Sequence of chain 3.A:
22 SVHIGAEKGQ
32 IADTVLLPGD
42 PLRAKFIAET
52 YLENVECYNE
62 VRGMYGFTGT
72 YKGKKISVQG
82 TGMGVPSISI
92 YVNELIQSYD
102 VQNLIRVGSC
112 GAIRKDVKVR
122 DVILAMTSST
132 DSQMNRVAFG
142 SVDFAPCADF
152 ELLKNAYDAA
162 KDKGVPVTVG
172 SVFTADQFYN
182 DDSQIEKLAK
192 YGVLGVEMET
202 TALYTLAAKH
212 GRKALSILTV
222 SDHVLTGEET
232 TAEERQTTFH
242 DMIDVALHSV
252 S

Sequence of chain 5.A:
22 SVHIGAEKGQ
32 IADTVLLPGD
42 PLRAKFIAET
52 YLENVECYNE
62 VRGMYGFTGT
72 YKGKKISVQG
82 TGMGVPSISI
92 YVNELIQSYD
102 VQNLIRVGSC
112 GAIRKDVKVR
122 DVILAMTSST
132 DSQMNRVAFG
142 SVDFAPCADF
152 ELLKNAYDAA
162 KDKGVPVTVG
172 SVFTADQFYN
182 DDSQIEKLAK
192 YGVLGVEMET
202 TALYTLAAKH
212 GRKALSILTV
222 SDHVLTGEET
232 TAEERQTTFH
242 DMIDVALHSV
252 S

The protein below binds the small molecule below.
Small molecule (SMILES): Nc1nc2c(ncn2COC(CO)CO)c(=O)[nH]1

Binding-site contacts:
Ligand atom C3' contacts residue ARG63 of chain 3.A at 3.7 Å.
Ligand atom O4' contacts residue MET84 of chain 5.A at 3.8 Å.
Ligand atom O3' contacts residue ARG63 of chain 3.A at 3.6 Å.
Ligand atom N1 contacts residue VAL197 of chain 5.A at 3.6 Å.
Ligand atom N2 contacts residue MET199 of chain 5.A at 3.7 Å.
Ligand atom C1' contacts residue SER110 of chain 5.A at 3.2 Å.
Ligand atom N7 contacts residue SER222 of chain 5.A at 2.8 Å (h-bond).
Ligand atom O3' contacts residue PHE179 of chain 5.A at 3.5 Å.
Ligand atom N7 contacts residue CYS111 of chain 5.A at 3.4 Å.
Ligand atom O6 contacts residue VAL225 of chain 5.A at 3.5 Å.
Ligand atom N2 contacts residue VAL197 of chain 5.A at 3.6 Å.
Ligand atom C2' contacts residue MET199 of chain 5.A at 3.9 Å (hydrophobic).
Ligand atom N2 contacts residue PHE179 of chain 5.A at 3.6 Å.
Ligand atom C5 contacts residue VAL197 of chain 5.A at 3.5 Å (hydrophobic).
Ligand atom N3 contacts residue VAL197 of chain 5.A at 3.6 Å (h-bond).
Ligand atom C5 contacts residue GLY112 of chain 5.A at 3.4 Å.
Ligand atom C8 contacts residue GLY112 of chain 5.A at 3.9 Å.
Ligand atom C3' contacts residue HIS24 of chain 3.A at 3.6 Å.
Ligand atom N3 contacts residue MET199 of chain 5.A at 3.8 Å.
Ligand atom C2 contacts residue PHE179 of chain 5.A at 3.5 Å (hydrophobic).
Ligand atom N7 contacts residue GLY112 of chain 5.A at 3.2 Å (h-bond).
Ligand atom N3 contacts residue PHE179 of chain 5.A at 3.8 Å.
Ligand atom C6 contacts residue VAL197 of chain 5.A at 3.8 Å (hydrophobic).
Ligand atom C8 contacts residue SER110 of chain 5.A at 3.4 Å.
Ligand atom C2 contacts residue VAL197 of chain 5.A at 3.8 Å (hydrophobic).
Ligand atom N1 contacts residue PHE179 of chain 5.A at 3.8 Å.
Ligand atom C4' contacts residue MET199 of chain 5.A at 3.5 Å (hydrophobic).
Ligand atom O6 contacts residue GLY112 of chain 5.A at 3.5 Å.
Ligand atom C4 contacts residue VAL197 of chain 5.A at 3.4 Å (hydrophobic).
Ligand atom N3 contacts residue GLU198 of chain 5.A at 3.7 Å.
Ligand atom O3' contacts residue HIS24 of chain 3.A at 2.7 Å (h-bond).
Ligand atom O4' contacts residue GLU200 of chain 5.A at 2.7 Å (salt-bridge).
Ligand atom C3' contacts residue MET84 of chain 5.A at 3.5 Å (hydrophobic).
Ligand atom C4' contacts residue GLU200 of chain 5.A at 3.3 Å.
Ligand atom C8 contacts residue CYS111 of chain 5.A at 3.5 Å (hydrophobic).
Ligand atom O6 contacts residue ASP223 of chain 5.A at 3.8 Å.
Ligand atom C6 contacts residue PHE179 of chain 5.A at 3.9 Å (hydrophobic).
Ligand atom N9 contacts residue SER110 of chain 5.A at 3.6 Å (h-bond).
Ligand atom C8 contacts residue SER222 of chain 5.A at 3.5 Å.
Ligand atom C6 contacts residue GLY112 of chain 5.A at 3.8 Å.